Sequence of chain 3.C:
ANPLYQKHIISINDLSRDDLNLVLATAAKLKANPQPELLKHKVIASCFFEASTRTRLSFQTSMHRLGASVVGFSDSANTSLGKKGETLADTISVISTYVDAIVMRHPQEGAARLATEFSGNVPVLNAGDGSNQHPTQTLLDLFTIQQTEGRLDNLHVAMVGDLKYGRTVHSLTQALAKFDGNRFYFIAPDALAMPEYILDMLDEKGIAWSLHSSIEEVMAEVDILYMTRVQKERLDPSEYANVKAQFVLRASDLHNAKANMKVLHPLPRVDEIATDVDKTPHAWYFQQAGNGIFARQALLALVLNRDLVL

Binding-site contacts:
Ligand atom O2P contacts residue THR53 of chain 1.C at 3.1 Å (h-bond).
Ligand atom O3P contacts residue ARG105 of chain 1.C at 2.9 Å (salt-bridge).
Ligand atom N1 contacts residue PRO266 of chain 1.C at 3.6 Å.
Ligand atom P contacts residue SER52 of chain 1.C at 3.5 Å.
Ligand atom P contacts residue ARG54 of chain 1.C at 3.9 Å.
Ligand atom O2P contacts residue ARG54 of chain 1.C at 2.7 Å (salt-bridge).
Ligand atom O1P contacts residue SER52 of chain 1.C at 3.8 Å.
Ligand atom P contacts residue ARG105 of chain 1.C at 3.4 Å.
Ligand atom O3P contacts residue ARG54 of chain 1.C at 3.7 Å.
Ligand atom P contacts residue SER80 of chain 3.C at 3.9 Å.
Ligand atom O2P contacts residue SER52 of chain 1.C at 3.9 Å.
Ligand atom C1 contacts residue THR55 of chain 1.C at 3.8 Å.
Ligand atom C1 contacts residue GLC2 of chain 1.F at 3.2 Å.
Ligand atom O1 contacts residue GLN137 of chain 1.C at 4.2 Å.
Ligand atom N1 contacts residue LEU267 of chain 1.C at 3.3 Å (h-bond).
Ligand atom O1 contacts residue THR55 of chain 1.C at 2.9 Å (h-bond).
Ligand atom P contacts residue THR55 of chain 1.C at 4.1 Å.
Ligand atom O1P contacts residue ALA51 of chain 1.C at 3.8 Å.
Ligand atom O1P contacts residue LYS84 of chain 3.C at 2.9 Å.
Ligand atom O1 contacts residue GLC2 of chain 1.F at 3.2 Å (h-bond).
Ligand atom O2P contacts residue SER80 of chain 3.C at 3.5 Å (h-bond).
Ligand atom C1 contacts residue HIS134 of chain 1.C at 3.7 Å.
Ligand atom O3P contacts residue SER52 of chain 1.C at 2.5 Å (h-bond).
Ligand atom O1 contacts residue ARG105 of chain 1.C at 3.3 Å (salt-bridge).
Ligand atom C1 contacts residue GLN137 of chain 1.C at 4.0 Å.
Ligand atom O2P contacts residue THR55 of chain 1.C at 4.1 Å.
Ligand atom O3P contacts residue THR55 of chain 1.C at 2.9 Å (h-bond).
Ligand atom O1P contacts residue GLC2 of chain 1.F at 3.8 Å.
Ligand atom O3P contacts residue THR53 of chain 1.C at 4.0 Å.
Ligand atom N1 contacts residue HIS134 of chain 1.C at 3.6 Å (h-bond).
Ligand atom P contacts residue THR53 of chain 1.C at 3.9 Å.
Ligand atom C1P contacts residue GLC2 of chain 1.F at 3.5 Å.
Ligand atom N1 contacts residue GLN137 of chain 1.C at 3.1 Å (h-bond).
Ligand atom O1 contacts residue HIS134 of chain 1.C at 3.0 Å (h-bond).
Ligand atom O1P contacts residue SER80 of chain 3.C at 3.1 Å (h-bond).
Ligand atom C1 contacts residue LEU267 of chain 1.C at 3.7 Å (hydrophobic).
Ligand atom C1P contacts residue ARG54 of chain 1.C at 3.5 Å.
Ligand atom C1P contacts residue LEU267 of chain 1.C at 3.1 Å (hydrophobic).
Ligand atom N1 contacts residue GLC2 of chain 1.F at 3.1 Å.
Ligand atom O1P contacts residue ARG105 of chain 1.C at 2.9 Å (salt-bridge).

This small molecule binds to this protein.
Small molecule (SMILES): NC(=O)CP(=O)(O)O

Sequence of chain 1.C:
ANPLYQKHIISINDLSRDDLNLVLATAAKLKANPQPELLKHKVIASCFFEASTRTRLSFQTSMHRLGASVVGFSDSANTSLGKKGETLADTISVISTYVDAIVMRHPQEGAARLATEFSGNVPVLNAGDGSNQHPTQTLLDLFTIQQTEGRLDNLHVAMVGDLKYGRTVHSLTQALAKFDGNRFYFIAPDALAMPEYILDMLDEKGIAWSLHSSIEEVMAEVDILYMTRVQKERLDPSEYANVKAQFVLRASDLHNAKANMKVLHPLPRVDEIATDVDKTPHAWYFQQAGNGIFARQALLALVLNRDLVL